Sequence of chain 4.H:
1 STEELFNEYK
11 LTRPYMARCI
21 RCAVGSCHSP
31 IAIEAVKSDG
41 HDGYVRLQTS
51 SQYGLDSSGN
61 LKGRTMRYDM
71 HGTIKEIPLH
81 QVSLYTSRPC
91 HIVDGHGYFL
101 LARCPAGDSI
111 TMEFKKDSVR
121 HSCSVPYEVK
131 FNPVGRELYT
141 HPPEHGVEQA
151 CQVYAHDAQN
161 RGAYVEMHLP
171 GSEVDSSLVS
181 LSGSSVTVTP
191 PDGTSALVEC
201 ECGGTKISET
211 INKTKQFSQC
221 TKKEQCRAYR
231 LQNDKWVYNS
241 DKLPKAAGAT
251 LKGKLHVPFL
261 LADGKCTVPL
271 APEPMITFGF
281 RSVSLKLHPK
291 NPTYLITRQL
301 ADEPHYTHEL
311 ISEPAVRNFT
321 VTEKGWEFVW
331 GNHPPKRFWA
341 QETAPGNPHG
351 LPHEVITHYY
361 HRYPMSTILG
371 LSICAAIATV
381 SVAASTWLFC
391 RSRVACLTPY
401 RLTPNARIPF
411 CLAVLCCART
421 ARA

Binding-site contacts:
Ligand atom C6 contacts residue SER284 of chain 4.H at 3.5 Å.
Ligand atom O6 contacts residue SER284 of chain 4.H at 2.6 Å (h-bond).
Ligand atom C6 contacts residue ASN318 of chain 4.H at 3.2 Å.
Ligand atom O6 contacts residue ASN318 of chain 4.H at 2.6 Å (h-bond).

This small molecule binds to this protein.
Small molecule (SMILES): CC(=O)N[C@@H]1[C@@H](O)[C@H](O)[C@@H](CO)O[C@H]1O